The protein below binds the small molecule below.
Small molecule (SMILES): Nc1nc2c(ncn2[C@@H]2O[C@H](CO[P](=O)(O)O[P](=O)(O)NP(=O)(O)O)[C@@H](O)[C@H]2O)c(=O)[nH]1

Sequence of chain 1.A:
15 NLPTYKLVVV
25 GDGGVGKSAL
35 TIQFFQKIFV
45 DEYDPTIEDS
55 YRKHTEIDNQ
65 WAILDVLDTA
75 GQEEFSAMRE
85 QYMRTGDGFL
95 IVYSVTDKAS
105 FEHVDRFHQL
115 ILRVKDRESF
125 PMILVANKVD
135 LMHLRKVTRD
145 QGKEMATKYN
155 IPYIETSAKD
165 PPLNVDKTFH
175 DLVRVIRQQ

Binding-site contacts:
Ligand atom O2G contacts residue MG1 of chain 1.E at 2.0 Å.
Ligand atom O2G contacts residue THR50 of chain 1.A at 2.8 Å (h-bond).
Ligand atom O2' contacts residue VAL44 of chain 1.A at 2.6 Å (h-bond).
Ligand atom O4' contacts residue LYS132 of chain 1.A at 3.2 Å (salt-bridge).
Ligand atom O3A contacts residue GLY30 of chain 1.A at 3.2 Å (h-bond).
Ligand atom N3B contacts residue MG1 of chain 1.E at 3.3 Å.
Ligand atom O2' contacts residue ASP45 of chain 1.A at 3.3 Å (salt-bridge).
Ligand atom O2A contacts residue ALA33 of chain 1.A at 2.8 Å (h-bond).
Ligand atom O1B contacts residue LYS31 of chain 1.A at 2.8 Å (salt-bridge).
Ligand atom O2' contacts residue PHE43 of chain 1.A at 3.3 Å.
Ligand atom C6 contacts residue LYS132 of chain 1.A at 3.5 Å.
Ligand atom O1A contacts residue TYR47 of chain 1.A at 3.1 Å.
Ligand atom N1 contacts residue ASP134 of chain 1.A at 2.9 Å (salt-bridge).
Ligand atom O2B contacts residue MG1 of chain 1.E at 2.0 Å.
Ligand atom N3B contacts residue TYR47 of chain 1.A at 3.2 Å.
Ligand atom O6 contacts residue LYS132 of chain 1.A at 3.5 Å.
Ligand atom O2A contacts residue SER32 of chain 1.A at 3.4 Å (h-bond).
Ligand atom O2B contacts residue SER32 of chain 1.A at 2.9 Å (h-bond).
Ligand atom O6 contacts residue ASP134 of chain 1.A at 3.5 Å (salt-bridge).
Ligand atom N2 contacts residue ASP134 of chain 1.A at 2.9 Å (salt-bridge).
Ligand atom N3B contacts residue GLY28 of chain 1.A at 3.1 Å (h-bond).
Ligand atom O3' contacts residue ASP45 of chain 1.A at 2.9 Å (salt-bridge).
Ligand atom O1B contacts residue GLY28 of chain 1.A at 3.5 Å (h-bond).
Ligand atom O6 contacts residue ASN131 of chain 1.A at 3.4 Å (h-bond).
Ligand atom O2A contacts residue GLY30 of chain 1.A at 3.3 Å.
Ligand atom C8 contacts residue ALA33 of chain 1.A at 3.5 Å (hydrophobic).
Ligand atom O1G contacts residue TYR47 of chain 1.A at 2.4 Å (h-bond).
Ligand atom O3G contacts residue GLY75 of chain 1.A at 2.9 Å (h-bond).
Ligand atom O1B contacts residue GLY30 of chain 1.A at 3.0 Å (h-bond).
Ligand atom O1G contacts residue PRO49 of chain 1.A at 3.5 Å.
Ligand atom C2' contacts residue VAL44 of chain 1.A at 3.5 Å (hydrophobic).
Ligand atom PG contacts residue MG1 of chain 1.E at 3.1 Å.
Ligand atom O6 contacts residue SER161 of chain 1.A at 3.5 Å.
Ligand atom PG contacts residue TYR47 of chain 1.A at 3.5 Å.
Ligand atom O6 contacts residue ALA162 of chain 1.A at 2.9 Å (h-bond).
Ligand atom PB contacts residue MG1 of chain 1.E at 3.2 Å.
Ligand atom O1B contacts residue VAL29 of chain 1.A at 3.2 Å (h-bond).
Ligand atom N7 contacts residue ASN131 of chain 1.A at 3.2 Å (h-bond).
Ligand atom O3G contacts residue GLY27 of chain 1.A at 3.5 Å.
Ligand atom O3G contacts residue LYS31 of chain 1.A at 2.8 Å (salt-bridge).